This small molecule binds to this protein.
Small molecule (SMILES): c1cc2nc(-c3cn[nH]c3)cnc2[nH]1

Sequence of chain 1.A:
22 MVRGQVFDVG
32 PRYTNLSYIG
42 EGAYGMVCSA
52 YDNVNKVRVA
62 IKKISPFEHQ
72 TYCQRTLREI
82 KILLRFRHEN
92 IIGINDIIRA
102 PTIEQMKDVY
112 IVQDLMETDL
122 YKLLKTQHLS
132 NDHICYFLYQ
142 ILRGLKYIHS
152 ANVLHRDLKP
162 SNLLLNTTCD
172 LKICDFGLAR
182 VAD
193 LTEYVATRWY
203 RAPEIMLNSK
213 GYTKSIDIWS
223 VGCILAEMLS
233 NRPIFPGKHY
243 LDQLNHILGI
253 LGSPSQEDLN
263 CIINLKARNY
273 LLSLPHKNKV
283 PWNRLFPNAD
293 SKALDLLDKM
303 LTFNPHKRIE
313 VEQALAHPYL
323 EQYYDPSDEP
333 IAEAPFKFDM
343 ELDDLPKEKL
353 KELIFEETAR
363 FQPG

Binding-site contacts:
Ligand atom C2 contacts residue LEU165 of chain 1.A at 4.1 Å (hydrophobic).
Ligand atom N10 contacts residue MET117 of chain 1.A at 2.6 Å (h-bond).
Ligand atom N3 contacts residue MET117 of chain 1.A at 4.2 Å.
Ligand atom N10 contacts residue ASP115 of chain 1.A at 3.6 Å (salt-bridge).
Ligand atom N15 contacts residue GLU118 of chain 1.A at 4.0 Å.
Ligand atom C5 contacts residue ASP115 of chain 1.A at 3.4 Å.
Ligand atom C6 contacts residue ALA61 of chain 1.A at 4.1 Å (hydrophobic).
Ligand atom N10 contacts residue ALA61 of chain 1.A at 3.9 Å.
Ligand atom C8 contacts residue MET117 of chain 1.A at 4.2 Å (hydrophobic).
Ligand atom C16 contacts residue MET117 of chain 1.A at 4.1 Å (hydrophobic).
Ligand atom N15 contacts residue THR119 of chain 1.A at 4.1 Å.
Ligand atom C12 contacts residue ASP120 of chain 1.A at 3.9 Å.
Ligand atom N13 contacts residue LYS123 of chain 1.A at 2.9 Å (salt-bridge).
Ligand atom C16 contacts residue LYS123 of chain 1.A at 4.2 Å.
Ligand atom N10 contacts residue LEU116 of chain 1.A at 3.4 Å.
Ligand atom C2 contacts residue GLN114 of chain 1.A at 3.4 Å.
Ligand atom C16 contacts residue ILE40 of chain 1.A at 3.9 Å (hydrophobic).
Ligand atom C2 contacts residue ASP115 of chain 1.A at 3.7 Å.
Ligand atom N3 contacts residue ASP115 of chain 1.A at 2.6 Å (salt-bridge).
Ligand atom C5 contacts residue MET117 of chain 1.A at 3.6 Å (hydrophobic).
Ligand atom C9 contacts residue MET117 of chain 1.A at 3.1 Å (hydrophobic).
Ligand atom N3 contacts residue GLN114 of chain 1.A at 4.1 Å.
Ligand atom N13 contacts residue THR119 of chain 1.A at 4.2 Å.
Ligand atom N7 contacts residue LEU165 of chain 1.A at 4.1 Å.
Ligand atom C1 contacts residue GLN114 of chain 1.A at 3.9 Å.
Ligand atom C12 contacts residue LYS123 of chain 1.A at 4.2 Å.
Ligand atom N15 contacts residue LYS123 of chain 1.A at 3.0 Å (salt-bridge).
Ligand atom C1 contacts residue ALA61 of chain 1.A at 4.2 Å (hydrophobic).
Ligand atom N3 contacts residue LEU116 of chain 1.A at 4.2 Å.
Ligand atom C2 contacts residue ALA61 of chain 1.A at 3.8 Å (hydrophobic).
Ligand atom N15 contacts residue ILE40 of chain 1.A at 4.0 Å.
Ligand atom C9 contacts residue LEU116 of chain 1.A at 3.6 Å (hydrophobic).
Ligand atom N13 contacts residue ASP120 of chain 1.A at 3.6 Å.
Ligand atom C5 contacts residue LEU165 of chain 1.A at 4.2 Å (hydrophobic).
Ligand atom N3 contacts residue ALA61 of chain 1.A at 3.3 Å.
Ligand atom C1 contacts residue LEU165 of chain 1.A at 3.8 Å (hydrophobic).
Ligand atom C16 contacts residue GLU118 of chain 1.A at 4.0 Å.
Ligand atom C6 contacts residue LEU165 of chain 1.A at 3.8 Å (hydrophobic).
Ligand atom C5 contacts residue ALA61 of chain 1.A at 3.5 Å (hydrophobic).
Ligand atom C5 contacts residue LEU116 of chain 1.A at 4.2 Å (hydrophobic).